Sequence of chain 1.A:
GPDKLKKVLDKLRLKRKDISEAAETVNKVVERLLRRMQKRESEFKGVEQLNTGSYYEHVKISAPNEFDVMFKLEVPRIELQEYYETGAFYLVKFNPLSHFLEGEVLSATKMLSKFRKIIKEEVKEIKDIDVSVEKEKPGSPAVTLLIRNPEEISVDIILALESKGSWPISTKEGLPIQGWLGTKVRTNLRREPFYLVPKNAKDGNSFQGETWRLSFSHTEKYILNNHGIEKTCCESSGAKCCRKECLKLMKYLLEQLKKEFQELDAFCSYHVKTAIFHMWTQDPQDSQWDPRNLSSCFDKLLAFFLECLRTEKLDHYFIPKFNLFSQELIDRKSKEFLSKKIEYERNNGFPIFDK

Binding-site contacts:
Ligand atom C6 contacts residue ARG221 of chain 1.A at 3.3 Å.
Ligand atom O2A contacts residue ATP1 of chain 1.G at 3.6 Å (h-bond).
Ligand atom C2 contacts residue SER225 of chain 1.A at 3.5 Å.
Ligand atom C6 contacts residue ATP1 of chain 1.G at 3.6 Å.
Ligand atom N2 contacts residue SER225 of chain 1.A at 3.0 Å (h-bond).
Ligand atom O3' contacts residue ATP1 of chain 1.G at 3.0 Å (h-bond).
Ligand atom N1 contacts residue SER225 of chain 1.A at 3.4 Å (h-bond).
Ligand atom N2 contacts residue SER223 of chain 1.A at 3.7 Å.
Ligand atom O3' contacts residue ASP164 of chain 1.A at 2.5 Å (salt-bridge).
Ligand atom O6 contacts residue ARG221 of chain 1.A at 2.4 Å (salt-bridge).
Ligand atom O1A contacts residue GLY147 of chain 1.A at 2.7 Å (h-bond).
Ligand atom O1G contacts residue CYS276 of chain 1.A at 3.7 Å.
Ligand atom C6 contacts residue SER223 of chain 1.A at 3.5 Å.
Ligand atom C2' contacts residue ATP1 of chain 1.G at 3.4 Å.
Ligand atom N1 contacts residue ATP1 of chain 1.G at 3.6 Å.
Ligand atom N2 contacts residue MET72 of chain 1.A at 3.1 Å.
Ligand atom C4' contacts residue ASP164 of chain 1.A at 3.3 Å.
Ligand atom C8 contacts residue ARG221 of chain 1.A at 3.3 Å.
Ligand atom O3G contacts residue CYS276 of chain 1.A at 3.5 Å.
Ligand atom C4 contacts residue ATP1 of chain 1.G at 3.2 Å.
Ligand atom O6 contacts residue ATP1 of chain 1.G at 3.1 Å (h-bond).
Ligand atom C5 contacts residue ATP1 of chain 1.G at 3.5 Å.
Ligand atom C5 contacts residue ARG221 of chain 1.A at 3.0 Å.
Ligand atom N7 contacts residue ARG221 of chain 1.A at 2.2 Å (salt-bridge).
Ligand atom C1' contacts residue ILE166 of chain 1.A at 3.7 Å (hydrophobic).
Ligand atom O1A contacts residue PRO149 of chain 1.A at 3.7 Å.
Ligand atom O2G contacts residue ASP273 of chain 1.A at 3.3 Å (salt-bridge).
Ligand atom C3' contacts residue ASP164 of chain 1.A at 3.2 Å.
Ligand atom C2 contacts residue ATP1 of chain 1.G at 3.3 Å.
Ligand atom N1 contacts residue SER223 of chain 1.A at 2.8 Å (h-bond).
Ligand atom N7 contacts residue ATP1 of chain 1.G at 3.6 Å.
Ligand atom N3 contacts residue ATP1 of chain 1.G at 3.1 Å (h-bond).
Ligand atom O3' contacts residue ASP70 of chain 1.A at 3.3 Å (salt-bridge).
Ligand atom O1A contacts residue SER148 of chain 1.A at 3.2 Å.
Ligand atom N3 contacts residue ILE166 of chain 1.A at 3.4 Å.
Ligand atom C3' contacts residue ATP1 of chain 1.G at 3.3 Å.
Ligand atom C2' contacts residue ASP164 of chain 1.A at 3.4 Å.
Ligand atom O3' contacts residue GLU68 of chain 1.A at 3.4 Å (salt-bridge).
Ligand atom O6 contacts residue SER223 of chain 1.A at 3.4 Å (h-bond).
Ligand atom C2' contacts residue ASP70 of chain 1.A at 3.6 Å.

This small molecule binds to this protein.
Small molecule (SMILES): Nc1nc2c(ncn2[C@H]2C[C@H](O)[C@@H](CO[P](=O)(O)O[P](=O)(O)OP(=O)(O)O)O2)c(=O)[nH]1